This protein binds this small molecule.
Small molecule (SMILES): O=C(O)CCCC(=O)O

Sequence of chain 1.D:
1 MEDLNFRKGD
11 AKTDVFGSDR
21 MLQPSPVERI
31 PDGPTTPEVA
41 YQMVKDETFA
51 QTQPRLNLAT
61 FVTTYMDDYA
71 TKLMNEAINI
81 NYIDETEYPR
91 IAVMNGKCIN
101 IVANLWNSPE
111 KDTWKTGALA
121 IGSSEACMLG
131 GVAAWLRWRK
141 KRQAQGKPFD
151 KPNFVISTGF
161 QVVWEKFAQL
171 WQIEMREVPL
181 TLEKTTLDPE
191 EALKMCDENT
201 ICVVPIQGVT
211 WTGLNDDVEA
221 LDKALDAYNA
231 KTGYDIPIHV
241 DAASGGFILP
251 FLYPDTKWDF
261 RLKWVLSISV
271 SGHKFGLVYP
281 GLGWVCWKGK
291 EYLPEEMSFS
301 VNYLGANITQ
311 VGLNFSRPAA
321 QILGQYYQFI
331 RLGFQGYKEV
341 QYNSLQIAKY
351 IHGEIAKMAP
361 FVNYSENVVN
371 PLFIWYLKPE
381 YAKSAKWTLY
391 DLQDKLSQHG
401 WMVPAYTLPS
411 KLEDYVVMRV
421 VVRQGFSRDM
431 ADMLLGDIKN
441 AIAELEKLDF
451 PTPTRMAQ

Binding-site contacts:
Ligand atom O3 contacts residue ASP84 of chain 1.F at 2.7 Å (salt-bridge).
Ligand atom O4 contacts residue LYS274 of chain 1.D at 4.0 Å.
Ligand atom C5 contacts residue VAL62 of chain 1.D at 3.7 Å (hydrophobic).
Ligand atom O3 contacts residue SER316 of chain 1.F at 4.4 Å.
Ligand atom C2 contacts residue PLP1 of chain 1.Q at 3.8 Å.
Ligand atom C4 contacts residue ILE83 of chain 1.F at 3.9 Å (hydrophobic).
Ligand atom C5 contacts residue PHE61 of chain 1.D at 3.6 Å (hydrophobic).
Ligand atom C4 contacts residue PHE315 of chain 1.F at 4.1 Å (hydrophobic).
Ligand atom O3 contacts residue THR60 of chain 1.D at 2.4 Å (h-bond).
Ligand atom C2 contacts residue LYS274 of chain 1.D at 3.5 Å.
Ligand atom C4 contacts residue ASN81 of chain 1.F at 3.6 Å.
Ligand atom O3 contacts residue ASN81 of chain 1.F at 3.0 Å (h-bond).
Ligand atom O4 contacts residue PHE61 of chain 1.D at 2.7 Å (h-bond).
Ligand atom O4 contacts residue THR60 of chain 1.D at 3.3 Å (h-bond).
Ligand atom C2 contacts residue GLN161 of chain 1.D at 4.0 Å.
Ligand atom C3 contacts residue PLP1 of chain 1.Q at 3.9 Å.
Ligand atom O4 contacts residue VAL62 of chain 1.D at 3.6 Å (h-bond).
Ligand atom C2 contacts residue PHE61 of chain 1.D at 4.0 Å (hydrophobic).
Ligand atom O3 contacts residue VAL62 of chain 1.D at 3.9 Å.
Ligand atom O2 contacts residue PHE315 of chain 1.F at 4.0 Å.
Ligand atom C5 contacts residue SER316 of chain 1.F at 3.9 Å.
Ligand atom C5 contacts residue ASN81 of chain 1.F at 3.5 Å.
Ligand atom C1 contacts residue GLN161 of chain 1.D at 3.8 Å.
Ligand atom C5 contacts residue THR60 of chain 1.D at 3.2 Å.
Ligand atom C3 contacts residue SER316 of chain 1.F at 3.7 Å.
Ligand atom C4 contacts residue ASP84 of chain 1.F at 3.7 Å.
Ligand atom C5 contacts residue ASP84 of chain 1.F at 3.6 Å.
Ligand atom C4 contacts residue SER316 of chain 1.F at 3.1 Å.
Ligand atom C3 contacts residue PHE315 of chain 1.F at 3.6 Å (hydrophobic).
Ligand atom C4 contacts residue VAL62 of chain 1.D at 4.3 Å (hydrophobic).
Ligand atom O3 contacts residue PHE61 of chain 1.D at 3.8 Å.
Ligand atom O2 contacts residue GLN161 of chain 1.D at 2.9 Å (h-bond).
Ligand atom C3 contacts residue LYS274 of chain 1.D at 4.2 Å.
Ligand atom O1 contacts residue ARG419 of chain 1.D at 4.0 Å.
Ligand atom O1 contacts residue THR210 of chain 1.D at 4.2 Å.
Ligand atom C1 contacts residue THR210 of chain 1.D at 4.3 Å.
Ligand atom O1 contacts residue PHE61 of chain 1.D at 3.5 Å.
Ligand atom C1 contacts residue PHE61 of chain 1.D at 4.3 Å (hydrophobic).
Ligand atom C3 contacts residue GLN161 of chain 1.D at 3.8 Å.
Ligand atom C4 contacts residue PLP1 of chain 1.Q at 4.3 Å.

Sequence of chain 1.F:
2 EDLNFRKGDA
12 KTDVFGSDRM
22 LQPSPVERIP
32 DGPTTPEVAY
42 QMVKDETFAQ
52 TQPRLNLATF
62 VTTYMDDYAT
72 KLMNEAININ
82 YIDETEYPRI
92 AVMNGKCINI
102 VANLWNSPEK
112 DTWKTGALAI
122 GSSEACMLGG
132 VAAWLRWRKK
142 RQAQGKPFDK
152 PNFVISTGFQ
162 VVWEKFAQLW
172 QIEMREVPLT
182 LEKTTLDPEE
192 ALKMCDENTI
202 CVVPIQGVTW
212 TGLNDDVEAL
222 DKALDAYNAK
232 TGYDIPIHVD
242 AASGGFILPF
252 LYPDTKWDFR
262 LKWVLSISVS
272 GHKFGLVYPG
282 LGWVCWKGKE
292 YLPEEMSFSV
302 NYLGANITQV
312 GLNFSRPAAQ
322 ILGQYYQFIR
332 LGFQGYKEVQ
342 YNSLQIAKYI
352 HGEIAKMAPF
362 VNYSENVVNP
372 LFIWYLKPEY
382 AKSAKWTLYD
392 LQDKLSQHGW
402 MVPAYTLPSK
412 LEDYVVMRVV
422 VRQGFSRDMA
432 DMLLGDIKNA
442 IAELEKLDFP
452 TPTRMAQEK